Sequence of chain 1.E:
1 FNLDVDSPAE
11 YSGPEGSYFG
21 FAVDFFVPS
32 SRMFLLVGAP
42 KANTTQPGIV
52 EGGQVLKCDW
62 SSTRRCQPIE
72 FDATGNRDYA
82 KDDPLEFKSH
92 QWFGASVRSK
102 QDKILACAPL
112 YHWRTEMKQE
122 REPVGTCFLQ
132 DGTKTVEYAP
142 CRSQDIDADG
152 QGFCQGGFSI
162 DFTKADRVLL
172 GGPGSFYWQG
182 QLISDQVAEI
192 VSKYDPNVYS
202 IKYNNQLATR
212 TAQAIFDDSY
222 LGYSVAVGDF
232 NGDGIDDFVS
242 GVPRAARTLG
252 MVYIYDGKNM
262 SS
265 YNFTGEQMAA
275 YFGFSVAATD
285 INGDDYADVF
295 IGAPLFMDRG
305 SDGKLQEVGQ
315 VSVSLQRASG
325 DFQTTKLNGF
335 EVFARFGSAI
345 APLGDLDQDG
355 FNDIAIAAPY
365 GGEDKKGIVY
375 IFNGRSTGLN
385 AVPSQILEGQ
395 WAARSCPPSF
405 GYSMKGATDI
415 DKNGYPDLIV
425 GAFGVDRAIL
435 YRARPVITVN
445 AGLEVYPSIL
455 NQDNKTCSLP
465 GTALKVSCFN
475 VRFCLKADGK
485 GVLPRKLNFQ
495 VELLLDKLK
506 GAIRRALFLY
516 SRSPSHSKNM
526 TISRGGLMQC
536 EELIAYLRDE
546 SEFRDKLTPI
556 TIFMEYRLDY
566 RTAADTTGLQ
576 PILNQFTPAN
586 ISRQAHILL

The protein below binds the small molecule below.
Small molecule (SMILES): CC(=O)N[C@H]1[C@H](O[C@H]2[C@H](O)[C@@H](NC(C)=O)CO[C@@H]2CO)O[C@H](CO)[C@@H](O[C@H]2O[C@H](CO)[C@@H](O)[C@H](O[C@@H]3O[C@H](CO)[C@@H](O)[C@H](O)[C@@H]3O)[C@@H]2O)[C@@H]1O

Binding-site contacts:
Ligand atom C7 contacts residue ASN458 of chain 1.E at 2.8 Å.
Ligand atom C8 contacts residue ASN458 of chain 1.E at 3.0 Å.
Ligand atom O3 contacts residue TYR450 of chain 1.E at 3.8 Å.
Ligand atom O6 contacts residue CYS472 of chain 1.E at 2.7 Å (h-bond).
Ligand atom O3 contacts residue PRO451 of chain 1.E at 4.0 Å.
Ligand atom C3 contacts residue ASN458 of chain 1.E at 3.6 Å.
Ligand atom C2 contacts residue ASN474 of chain 1.E at 4.1 Å.
Ligand atom C7 contacts residue ASN474 of chain 1.E at 3.5 Å.
Ligand atom O6 contacts residue PHE473 of chain 1.E at 4.0 Å.
Ligand atom C5 contacts residue THR460 of chain 1.E at 3.3 Å.
Ligand atom C6 contacts residue TYR450 of chain 1.E at 3.5 Å (hydrophobic).
Ligand atom N2 contacts residue ASN458 of chain 1.E at 2.7 Å (h-bond).
Ligand atom C6 contacts residue CYS472 of chain 1.E at 3.8 Å (hydrophobic).
Ligand atom O4 contacts residue TYR450 of chain 1.E at 4.3 Å.
Ligand atom C2 contacts residue TYR450 of chain 1.E at 4.3 Å (hydrophobic).
Ligand atom C1 contacts residue TYR450 of chain 1.E at 4.2 Å (hydrophobic).
Ligand atom C6 contacts residue THR460 of chain 1.E at 3.2 Å.
Ligand atom O7 contacts residue ASN455 of chain 1.E at 4.2 Å.
Ligand atom C5 contacts residue ASN458 of chain 1.E at 3.5 Å.
Ligand atom C8 contacts residue PHE473 of chain 1.E at 4.2 Å (hydrophobic).
Ligand atom C8 contacts residue CYS472 of chain 1.E at 4.0 Å (hydrophobic).
Ligand atom C3 contacts residue ASN474 of chain 1.E at 4.0 Å.
Ligand atom O7 contacts residue ASN458 of chain 1.E at 3.6 Å.
Ligand atom C4 contacts residue ASN458 of chain 1.E at 4.0 Å.
Ligand atom N2 contacts residue ASN474 of chain 1.E at 3.1 Å (h-bond).
Ligand atom O6 contacts residue TYR450 of chain 1.E at 3.3 Å.
Ligand atom C8 contacts residue CYS461 of chain 1.E at 4.0 Å (hydrophobic).
Ligand atom C1 contacts residue ASN458 of chain 1.E at 1.3 Å.
Ligand atom O3 contacts residue ASN474 of chain 1.E at 3.3 Å (h-bond).
Ligand atom O6 contacts residue THR460 of chain 1.E at 4.1 Å.
Ligand atom O5 contacts residue CYS472 of chain 1.E at 4.2 Å.
Ligand atom C1 contacts residue THR460 of chain 1.E at 3.6 Å.
Ligand atom O5 contacts residue ASN458 of chain 1.E at 2.3 Å (h-bond).
Ligand atom C2 contacts residue ASN458 of chain 1.E at 2.2 Å.
Ligand atom O7 contacts residue ILE453 of chain 1.E at 4.2 Å.
Ligand atom C3 contacts residue TYR450 of chain 1.E at 4.2 Å (hydrophobic).
Ligand atom C8 contacts residue ASN474 of chain 1.E at 3.2 Å.
Ligand atom C7 contacts residue ASN455 of chain 1.E at 4.4 Å.
Ligand atom O5 contacts residue THR460 of chain 1.E at 3.1 Å (h-bond).
Ligand atom C8 contacts residue ASN455 of chain 1.E at 3.7 Å.